Sequence of chain 1.A:
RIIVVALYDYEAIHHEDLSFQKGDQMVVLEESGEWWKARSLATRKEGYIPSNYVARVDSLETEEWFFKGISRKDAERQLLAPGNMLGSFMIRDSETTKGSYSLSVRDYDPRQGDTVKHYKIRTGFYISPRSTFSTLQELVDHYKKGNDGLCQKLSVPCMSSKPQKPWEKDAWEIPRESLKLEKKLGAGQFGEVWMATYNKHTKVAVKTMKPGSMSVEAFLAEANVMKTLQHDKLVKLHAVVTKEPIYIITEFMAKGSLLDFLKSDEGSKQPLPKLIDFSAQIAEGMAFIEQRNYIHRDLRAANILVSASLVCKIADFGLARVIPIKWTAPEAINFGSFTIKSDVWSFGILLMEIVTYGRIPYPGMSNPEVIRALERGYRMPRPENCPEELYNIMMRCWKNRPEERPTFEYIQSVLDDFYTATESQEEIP

Binding-site contacts:
Ligand atom C2 contacts residue MET264 of chain 1.A at 2.9 Å (hydrophobic).
Ligand atom CBA contacts residue LEU330 of chain 1.A at 3.6 Å (hydrophobic).
Ligand atom NAK contacts residue ALA216 of chain 1.A at 3.2 Å.
Ligand atom CBA contacts residue ASP327 of chain 1.A at 3.5 Å.
Ligand atom CBD contacts residue VAL246 of chain 1.A at 3.4 Å (hydrophobic).
Ligand atom CBC contacts residue VAL246 of chain 1.A at 3.4 Å (hydrophobic).
Ligand atom CBB contacts residue ASP327 of chain 1.A at 3.3 Å.
Ligand atom CAI contacts residue VAL204 of chain 1.A at 3.8 Å (hydrophobic).
Ligand atom CAI contacts residue LEU316 of chain 1.A at 3.7 Å (hydrophobic).
Ligand atom C2 contacts residue PHE263 of chain 1.A at 3.8 Å (hydrophobic).
Ligand atom NAK contacts residue THR261 of chain 1.A at 3.3 Å (h-bond).
Ligand atom C4 contacts residue LEU316 of chain 1.A at 3.8 Å (hydrophobic).
Ligand atom CBD contacts residue ASP327 of chain 1.A at 3.4 Å.
Ligand atom N1 contacts residue MET264 of chain 1.A at 2.9 Å (h-bond).
Ligand atom CAP contacts residue THR261 of chain 1.A at 3.4 Å.
Ligand atom NAK contacts residue GLU262 of chain 1.A at 3.0 Å (salt-bridge).
Ligand atom CBC contacts residue ASP327 of chain 1.A at 3.1 Å.
Ligand atom CAO contacts residue THR261 of chain 1.A at 3.2 Å.
Ligand atom CAW contacts residue LEU196 of chain 1.A at 3.7 Å (hydrophobic).
Ligand atom N3 contacts residue MET264 of chain 1.A at 3.8 Å.
Ligand atom CAW contacts residue ASP271 of chain 1.A at 3.7 Å.
Ligand atom CAL contacts residue ASP327 of chain 1.A at 3.8 Å.
Ligand atom CAU contacts residue SER268 of chain 1.A at 3.7 Å.
Ligand atom CAM contacts residue LYS218 of chain 1.A at 3.8 Å.
Ligand atom NAK contacts residue LEU316 of chain 1.A at 3.4 Å.
Ligand atom OAX contacts residue ILE259 of chain 1.A at 3.8 Å.
Ligand atom NAG contacts residue LEU316 of chain 1.A at 3.8 Å.
Ligand atom N1 contacts residue PHE263 of chain 1.A at 3.9 Å.
Ligand atom CBC contacts residue PHE328 of chain 1.A at 3.6 Å (hydrophobic).
Ligand atom CAH contacts residue LEU316 of chain 1.A at 3.8 Å (hydrophobic).
Ligand atom OAX contacts residue THR261 of chain 1.A at 3.7 Å.
Ligand atom CAY contacts residue ASP327 of chain 1.A at 3.7 Å.
Ligand atom CAM contacts residue ASP327 of chain 1.A at 2.9 Å.
Ligand atom C6 contacts residue ALA216 of chain 1.A at 3.6 Å (hydrophobic).
Ligand atom C5 contacts residue LEU316 of chain 1.A at 3.6 Å (hydrophobic).
Ligand atom CAR contacts residue LEU196 of chain 1.A at 3.6 Å (hydrophobic).
Ligand atom C6 contacts residue LEU316 of chain 1.A at 3.5 Å (hydrophobic).
Ligand atom CAH contacts residue VAL204 of chain 1.A at 3.7 Å (hydrophobic).
Ligand atom CAN contacts residue ASP327 of chain 1.A at 3.9 Å.
Ligand atom CBB contacts residue PHE328 of chain 1.A at 3.7 Å (hydrophobic).

A protein and the small-molecule ligand that binds it are described below.
Small molecule (SMILES): CN1CCC(n2cc(-c3ccc(Oc4ccccc4)cc3)c3c(N)ncnc32)CC1